Sequence of chain 3.D:
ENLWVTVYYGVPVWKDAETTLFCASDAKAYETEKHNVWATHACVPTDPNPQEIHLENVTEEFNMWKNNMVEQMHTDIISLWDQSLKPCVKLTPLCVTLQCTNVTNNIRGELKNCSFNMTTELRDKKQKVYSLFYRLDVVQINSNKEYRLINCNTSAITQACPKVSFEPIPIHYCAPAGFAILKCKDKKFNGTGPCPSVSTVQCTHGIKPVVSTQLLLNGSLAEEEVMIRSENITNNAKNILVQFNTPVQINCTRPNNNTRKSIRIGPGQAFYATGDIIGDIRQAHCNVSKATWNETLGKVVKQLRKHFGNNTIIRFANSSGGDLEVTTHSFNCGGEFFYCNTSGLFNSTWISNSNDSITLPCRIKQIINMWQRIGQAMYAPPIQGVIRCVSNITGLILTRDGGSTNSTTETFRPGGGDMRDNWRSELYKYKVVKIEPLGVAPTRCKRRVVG

A small-molecule ligand and the protein it binds are described below.
Small molecule (SMILES): CC(=O)N[C@H]1[C@H](O[C@H]2[C@H](O)[C@@H](NC(C)=O)CO[C@@H]2CO)O[C@H](CO)[C@@H](O[C@@H]2O[C@H](CO[C@H]3O[C@H](CO[C@H]4O[C@H](CO)[C@@H](O)[C@H](O)[C@@H]4O)[C@@H](O)[C@H](O)[C@@H]3O)[C@@H](O)[C@H](O[C@H]3O[C@H](CO)[C@@H](O)[C@H](O)[C@@H]3O)[C@@H]2O)[C@@H]1O

Binding-site contacts:
Ligand atom C1 contacts residue ILE292 of chain 3.D at 4.3 Å (hydrophobic).
Ligand atom C5 contacts residue ILE292 of chain 3.D at 4.0 Å (hydrophobic).
Ligand atom C6 contacts residue ILE292 of chain 3.D at 3.5 Å (hydrophobic).
Ligand atom C5 contacts residue ASN271 of chain 3.D at 3.7 Å.
Ligand atom C2 contacts residue ASN271 of chain 3.D at 2.5 Å.
Ligand atom O6 contacts residue ILE292 of chain 3.D at 3.6 Å.
Ligand atom C8 contacts residue ASN271 of chain 3.D at 4.2 Å.
Ligand atom O5 contacts residue ASN271 of chain 3.D at 2.4 Å (h-bond).
Ligand atom C7 contacts residue ASN271 of chain 3.D at 3.8 Å.
Ligand atom C1 contacts residue ASN271 of chain 3.D at 1.4 Å.
Ligand atom O5 contacts residue ILE292 of chain 3.D at 3.2 Å.
Ligand atom C3 contacts residue ASN271 of chain 3.D at 3.8 Å.
Ligand atom N2 contacts residue ASN271 of chain 3.D at 2.8 Å (h-bond).
Ligand atom C4 contacts residue ASN271 of chain 3.D at 4.2 Å.